This small molecule binds to this protein.
Small molecule (SMILES): CC(=O)N[C@@H]1[C@@H](O)[C@H](O)[C@@H](CO)O[C@H]1O

Sequence of chain 1.C:
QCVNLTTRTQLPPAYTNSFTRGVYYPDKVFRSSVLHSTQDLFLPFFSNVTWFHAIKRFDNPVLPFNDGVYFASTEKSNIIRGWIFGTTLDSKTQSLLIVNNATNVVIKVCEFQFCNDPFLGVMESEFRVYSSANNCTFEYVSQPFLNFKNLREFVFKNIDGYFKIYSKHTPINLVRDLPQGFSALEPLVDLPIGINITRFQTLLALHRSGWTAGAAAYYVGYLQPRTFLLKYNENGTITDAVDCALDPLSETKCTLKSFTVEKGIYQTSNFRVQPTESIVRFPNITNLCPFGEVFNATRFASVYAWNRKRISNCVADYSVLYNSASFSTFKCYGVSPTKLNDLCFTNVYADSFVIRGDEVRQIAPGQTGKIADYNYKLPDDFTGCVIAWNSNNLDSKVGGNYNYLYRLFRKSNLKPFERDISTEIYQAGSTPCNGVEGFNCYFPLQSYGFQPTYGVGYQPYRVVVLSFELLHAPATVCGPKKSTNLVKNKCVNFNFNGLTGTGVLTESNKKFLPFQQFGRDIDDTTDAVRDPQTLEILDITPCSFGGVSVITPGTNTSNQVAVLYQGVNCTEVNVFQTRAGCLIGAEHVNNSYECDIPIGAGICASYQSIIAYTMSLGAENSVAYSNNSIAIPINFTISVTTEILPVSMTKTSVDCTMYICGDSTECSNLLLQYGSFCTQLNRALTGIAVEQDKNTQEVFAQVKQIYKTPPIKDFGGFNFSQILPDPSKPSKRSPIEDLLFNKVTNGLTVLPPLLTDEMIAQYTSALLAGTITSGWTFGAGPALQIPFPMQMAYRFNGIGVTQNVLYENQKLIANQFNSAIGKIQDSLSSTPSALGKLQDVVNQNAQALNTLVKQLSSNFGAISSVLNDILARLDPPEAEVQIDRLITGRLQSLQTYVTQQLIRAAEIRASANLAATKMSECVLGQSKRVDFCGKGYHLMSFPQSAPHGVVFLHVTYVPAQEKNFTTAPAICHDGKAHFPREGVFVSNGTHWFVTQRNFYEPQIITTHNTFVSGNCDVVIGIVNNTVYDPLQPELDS

Binding-site contacts:
Ligand atom C1 contacts residue ASP796 of chain 1.A at 4.3 Å.
Ligand atom C8 contacts residue ASN709 of chain 1.C at 4.1 Å.
Ligand atom O7 contacts residue ASN709 of chain 1.C at 3.2 Å (h-bond).
Ligand atom C4 contacts residue ASN709 of chain 1.C at 4.2 Å.
Ligand atom O5 contacts residue ASP796 of chain 1.A at 3.8 Å.
Ligand atom C3 contacts residue ASN709 of chain 1.C at 3.8 Å.
Ligand atom C8 contacts residue GLY1131 of chain 1.C at 3.7 Å.
Ligand atom N2 contacts residue ASN709 of chain 1.C at 2.8 Å (h-bond).
Ligand atom C7 contacts residue ASN709 of chain 1.C at 3.2 Å.
Ligand atom C5 contacts residue ASN709 of chain 1.C at 3.7 Å.
Ligand atom C1 contacts residue ASN709 of chain 1.C at 1.4 Å.
Ligand atom O5 contacts residue ASN709 of chain 1.C at 2.4 Å (h-bond).
Ligand atom C2 contacts residue ASN709 of chain 1.C at 2.4 Å.

Sequence of chain 1.A:
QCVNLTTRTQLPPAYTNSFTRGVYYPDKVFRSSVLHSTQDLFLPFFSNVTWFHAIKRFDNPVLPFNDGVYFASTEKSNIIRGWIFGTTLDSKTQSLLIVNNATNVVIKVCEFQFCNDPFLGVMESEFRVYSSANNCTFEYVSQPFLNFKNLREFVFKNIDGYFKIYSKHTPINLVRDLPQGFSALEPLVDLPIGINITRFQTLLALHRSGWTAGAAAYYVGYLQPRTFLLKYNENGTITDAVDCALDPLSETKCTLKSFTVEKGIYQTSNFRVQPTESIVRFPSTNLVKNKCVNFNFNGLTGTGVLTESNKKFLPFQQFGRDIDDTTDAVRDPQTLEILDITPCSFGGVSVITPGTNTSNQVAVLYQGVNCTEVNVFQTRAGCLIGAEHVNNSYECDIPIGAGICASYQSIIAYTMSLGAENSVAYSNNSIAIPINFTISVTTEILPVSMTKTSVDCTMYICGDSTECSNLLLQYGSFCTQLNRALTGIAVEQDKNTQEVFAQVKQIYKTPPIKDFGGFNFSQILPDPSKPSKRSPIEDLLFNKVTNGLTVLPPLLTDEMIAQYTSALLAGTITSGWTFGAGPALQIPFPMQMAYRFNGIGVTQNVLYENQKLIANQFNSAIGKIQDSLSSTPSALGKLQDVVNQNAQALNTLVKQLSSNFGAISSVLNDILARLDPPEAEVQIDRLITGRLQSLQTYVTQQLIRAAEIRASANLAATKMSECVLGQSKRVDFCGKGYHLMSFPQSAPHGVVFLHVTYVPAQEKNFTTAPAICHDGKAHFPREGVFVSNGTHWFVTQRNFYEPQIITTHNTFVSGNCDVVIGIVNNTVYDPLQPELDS